Binding-site contacts:
Ligand atom O7 contacts residue ASN12 of chain 56.J at 3.7 Å.
Ligand atom C5 contacts residue ASN12 of chain 56.J at 4.1 Å.
Ligand atom N2 contacts residue ASN12 of chain 56.J at 3.8 Å.
Ligand atom C1 contacts residue ASN12 of chain 56.J at 2.1 Å.
Ligand atom C7 contacts residue ASN12 of chain 56.J at 3.9 Å.
Ligand atom O5 contacts residue ASN12 of chain 56.J at 2.7 Å (h-bond).
Ligand atom C2 contacts residue ASN12 of chain 56.J at 3.2 Å.

The protein below binds the small molecule below.
Small molecule (SMILES): CC(=O)N[C@H]1[C@H](O[C@H]2[C@H](O)[C@@H](NC(C)=O)CO[C@@H]2CO)O[C@H](CO)[C@@H](O)[C@@H]1O

Sequence of chain 56.J:
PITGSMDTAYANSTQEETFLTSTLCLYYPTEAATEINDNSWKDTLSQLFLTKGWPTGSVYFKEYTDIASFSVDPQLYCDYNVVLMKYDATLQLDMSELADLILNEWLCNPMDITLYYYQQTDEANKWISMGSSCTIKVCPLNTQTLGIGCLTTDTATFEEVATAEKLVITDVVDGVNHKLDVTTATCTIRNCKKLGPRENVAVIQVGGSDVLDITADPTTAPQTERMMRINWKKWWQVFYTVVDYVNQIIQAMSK